Sequence of chain 1.A:
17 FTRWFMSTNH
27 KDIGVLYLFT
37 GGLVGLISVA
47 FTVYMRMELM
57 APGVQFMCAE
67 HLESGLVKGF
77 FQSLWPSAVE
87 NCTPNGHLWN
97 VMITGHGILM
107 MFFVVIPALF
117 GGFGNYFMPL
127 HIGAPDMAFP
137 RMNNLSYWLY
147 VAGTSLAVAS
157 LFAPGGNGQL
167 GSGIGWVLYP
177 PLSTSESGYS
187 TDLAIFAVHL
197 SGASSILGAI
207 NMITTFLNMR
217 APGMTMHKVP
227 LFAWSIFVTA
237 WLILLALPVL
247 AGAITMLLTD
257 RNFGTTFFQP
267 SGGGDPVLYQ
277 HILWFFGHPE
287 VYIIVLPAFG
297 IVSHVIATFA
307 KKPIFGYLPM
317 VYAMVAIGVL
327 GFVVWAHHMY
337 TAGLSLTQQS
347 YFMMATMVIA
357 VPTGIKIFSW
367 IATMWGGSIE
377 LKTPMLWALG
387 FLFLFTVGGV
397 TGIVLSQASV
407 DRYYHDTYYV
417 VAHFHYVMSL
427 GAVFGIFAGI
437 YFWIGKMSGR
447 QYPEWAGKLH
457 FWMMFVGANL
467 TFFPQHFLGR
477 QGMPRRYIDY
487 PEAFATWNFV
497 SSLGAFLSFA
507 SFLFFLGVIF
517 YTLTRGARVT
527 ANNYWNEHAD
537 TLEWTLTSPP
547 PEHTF

The protein below binds the small molecule below.
Small molecule (SMILES): CCCCCCCCCCO[C@@H]1O[C@H](CO)[C@@H](O[C@H]2O[C@H](CO)[C@@H](O)[C@H](O)[C@H]2O)[C@H](O)[C@H]1O

Binding-site contacts:
Ligand atom O2 contacts residue VAL85 of chain 1.A at 3.9 Å.
Ligand atom O6 contacts residue SER83 of chain 1.A at 2.7 Å (h-bond).
Ligand atom C8 contacts residue GLN61 of chain 1.A at 3.9 Å.
Ligand atom C57 contacts residue GLN61 of chain 1.A at 3.8 Å.
Ligand atom C18 contacts residue PHE62 of chain 1.A at 4.0 Å (hydrophobic).
Ligand atom O61 contacts residue PHE62 of chain 1.A at 3.8 Å.
Ligand atom C28 contacts residue TRD1 of chain 1.O at 3.7 Å.
Ligand atom O61 contacts residue ALA57 of chain 1.A at 3.6 Å.
Ligand atom C19 contacts residue TRD1 of chain 1.P at 4.0 Å.
Ligand atom O6 contacts residue GLN61 of chain 1.A at 3.5 Å.
Ligand atom O61 contacts residue MET53 of chain 1.A at 4.0 Å.
Ligand atom O61 contacts residue GLN61 of chain 1.A at 3.5 Å (h-bond).
Ligand atom C40 contacts residue PHE505 of chain 1.A at 4.1 Å (hydrophobic).
Ligand atom C22 contacts residue TRD1 of chain 1.O at 3.5 Å.
Ligand atom O2 contacts residue GLN61 of chain 1.A at 3.1 Å (h-bond).
Ligand atom C31 contacts residue PHE502 of chain 1.A at 3.6 Å (hydrophobic).
Ligand atom C1 contacts residue TRD1 of chain 1.O at 3.8 Å.
Ligand atom C11 contacts residue GLN61 of chain 1.A at 4.0 Å.
Ligand atom C11 contacts residue ALA84 of chain 1.A at 4.0 Å (hydrophobic).
Ligand atom C28 contacts residue MET53 of chain 1.A at 4.1 Å (hydrophobic).
Ligand atom O49 contacts residue TRD1 of chain 1.P at 3.6 Å.
Ligand atom O49 contacts residue TRD1 of chain 1.O at 3.5 Å.
Ligand atom C9 contacts residue GLN61 of chain 1.A at 3.8 Å.
Ligand atom C25 contacts residue PHE502 of chain 1.A at 3.8 Å (hydrophobic).
Ligand atom C19 contacts residue MET56 of chain 1.A at 3.6 Å (hydrophobic).
Ligand atom C6 contacts residue TRD1 of chain 1.P at 4.0 Å.
Ligand atom C43 contacts residue PHE502 of chain 1.A at 3.9 Å (hydrophobic).
Ligand atom C37 contacts residue PHE502 of chain 1.A at 4.0 Å (hydrophobic).
Ligand atom O61 contacts residue MET56 of chain 1.A at 3.8 Å.
Ligand atom C57 contacts residue PHE62 of chain 1.A at 3.9 Å (hydrophobic).
Ligand atom C2 contacts residue TRD1 of chain 1.P at 3.8 Å.
Ligand atom C7 contacts residue GLN61 of chain 1.A at 4.0 Å.
Ligand atom C18 contacts residue MET56 of chain 1.A at 3.6 Å (hydrophobic).
Ligand atom O5 contacts residue PHE62 of chain 1.A at 4.0 Å.
Ligand atom O16 contacts residue TRD1 of chain 1.O at 3.5 Å.
Ligand atom C11 contacts residue SER83 of chain 1.A at 3.7 Å.
Ligand atom C6 contacts residue MET56 of chain 1.A at 4.1 Å (hydrophobic).
Ligand atom C18 contacts residue TRD1 of chain 1.O at 4.0 Å.
Ligand atom O6 contacts residue ALA84 of chain 1.A at 3.6 Å.
Ligand atom O5 contacts residue MET56 of chain 1.A at 3.7 Å.